Binding-site contacts:
Ligand atom N19 contacts residue PRO120 of chain 1.A at 3.7 Å.
Ligand atom O8 contacts residue GLU184 of chain 1.A at 2.5 Å (salt-bridge).
Ligand atom O6 contacts residue GLU184 of chain 1.A at 2.6 Å (salt-bridge).
Ligand atom O17 contacts residue LYS181 of chain 1.A at 2.8 Å (salt-bridge).
Ligand atom P15 contacts residue SER23 of chain 1.A at 3.5 Å.
Ligand atom O18 contacts residue THR21 of chain 1.A at 3.7 Å.
Ligand atom N24 contacts residue MET100 of chain 1.A at 3.2 Å (h-bond).
Ligand atom P15 contacts residue LYS181 of chain 1.A at 3.8 Å.
Ligand atom P15 contacts residue ASN24 of chain 1.A at 4.0 Å.
Ligand atom O8 contacts residue ILE118 of chain 1.A at 3.9 Å.
Ligand atom C1 contacts residue GLU184 of chain 1.A at 3.2 Å.
Ligand atom O6 contacts residue LYS181 of chain 1.A at 3.6 Å.
Ligand atom P15 contacts residue GLY22 of chain 1.A at 3.6 Å.
Ligand atom O16 contacts residue ASN24 of chain 1.A at 2.9 Å (h-bond).
Ligand atom O17 contacts residue GLY22 of chain 1.A at 3.4 Å (h-bond).
Ligand atom O12 contacts residue SER23 of chain 1.A at 4.1 Å.
Ligand atom O22 contacts residue PRO120 of chain 1.A at 3.6 Å.
Ligand atom C21 contacts residue MET100 of chain 1.A at 4.0 Å (hydrophobic).
Ligand atom C2 contacts residue GLU184 of chain 1.A at 3.2 Å.
Ligand atom C2 contacts residue ASN24 of chain 1.A at 4.1 Å.
Ligand atom C2 contacts residue PRO120 of chain 1.A at 4.1 Å (hydrophobic).
Ligand atom O12 contacts residue ASN24 of chain 1.A at 3.7 Å.
Ligand atom O17 contacts residue SER23 of chain 1.A at 2.6 Å (h-bond).
Ligand atom O12 contacts residue LYS181 of chain 1.A at 3.4 Å.
Ligand atom C23 contacts residue HIS119 of chain 1.A at 4.0 Å.
Ligand atom C3 contacts residue PRO120 of chain 1.A at 3.6 Å (hydrophobic).
Ligand atom O16 contacts residue GLY22 of chain 1.A at 3.9 Å.
Ligand atom O17 contacts residue THR21 of chain 1.A at 3.5 Å.
Ligand atom C1 contacts residue LYS181 of chain 1.A at 4.1 Å.
Ligand atom O22 contacts residue MET100 of chain 1.A at 3.8 Å.
Ligand atom C21 contacts residue PRO120 of chain 1.A at 3.6 Å (hydrophobic).
Ligand atom O16 contacts residue SER23 of chain 1.A at 3.4 Å (h-bond).
Ligand atom O8 contacts residue PRO120 of chain 1.A at 3.3 Å.
Ligand atom C23 contacts residue MET100 of chain 1.A at 3.9 Å (hydrophobic).
Ligand atom C1 contacts residue ASN24 of chain 1.A at 3.6 Å.
Ligand atom C10 contacts residue GLY98 of chain 1.A at 3.8 Å.
Ligand atom O18 contacts residue GLY22 of chain 1.A at 2.9 Å (h-bond).
Ligand atom N19 contacts residue ILE118 of chain 1.A at 3.9 Å.
Ligand atom O18 contacts residue SER23 of chain 1.A at 4.0 Å.
Ligand atom O8 contacts residue HIS119 of chain 1.A at 4.0 Å.

Sequence of chain 1.A:
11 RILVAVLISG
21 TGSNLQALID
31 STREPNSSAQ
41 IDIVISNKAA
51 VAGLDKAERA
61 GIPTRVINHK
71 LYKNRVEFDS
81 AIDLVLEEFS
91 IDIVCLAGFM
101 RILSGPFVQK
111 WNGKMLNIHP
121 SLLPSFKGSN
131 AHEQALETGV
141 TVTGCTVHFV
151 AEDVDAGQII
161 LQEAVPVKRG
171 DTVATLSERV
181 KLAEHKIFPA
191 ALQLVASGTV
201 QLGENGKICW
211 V

The small molecule below binds the protein below.
Small molecule (SMILES): NCC(=O)N[C@@H]1O[C@H](COP(=O)([O-])[O-])[C@@H](O)[C@H]1O